A small-molecule ligand and the protein it binds are described below.
Small molecule (SMILES): O=C(On1nnc2ccccc21)c1ccc2[nH]ccc2c1

Binding-site contacts:
Ligand atom C2 contacts residue HIS164 of chain 1.A at 3.7 Å.
Ligand atom C10 contacts residue HIS164 of chain 1.A at 3.3 Å.
Ligand atom C4 contacts residue MET165 of chain 1.A at 4.2 Å (hydrophobic).
Ligand atom O11 contacts residue CYS145 of chain 1.A at 2.6 Å (h-bond).
Ligand atom O11 contacts residue HIS163 of chain 1.A at 4.2 Å.
Ligand atom C8 contacts residue ARG188 of chain 1.A at 3.7 Å.
Ligand atom C10 contacts residue HIS41 of chain 1.A at 4.2 Å.
Ligand atom C7 contacts residue MET165 of chain 1.A at 3.7 Å (hydrophobic).
Ligand atom C6 contacts residue HIS164 of chain 1.A at 3.2 Å.
Ligand atom O11 contacts residue PRO39 of chain 1.A at 3.4 Å.
Ligand atom C4 contacts residue HIS164 of chain 1.A at 4.4 Å.
Ligand atom O11 contacts residue HIS164 of chain 1.A at 3.6 Å (h-bond).
Ligand atom C1 contacts residue HIS164 of chain 1.A at 3.1 Å.
Ligand atom C3 contacts residue HIS41 of chain 1.A at 3.4 Å.
Ligand atom N9 contacts residue MET165 of chain 1.A at 4.3 Å.
Ligand atom N9 contacts residue HIS41 of chain 1.A at 3.6 Å.
Ligand atom C7 contacts residue HIS41 of chain 1.A at 3.7 Å.
Ligand atom C3 contacts residue HIS164 of chain 1.A at 4.3 Å.
Ligand atom C4 contacts residue HIS41 of chain 1.A at 3.4 Å.
Ligand atom C5 contacts residue HIS164 of chain 1.A at 3.9 Å.
Ligand atom C6 contacts residue HIS41 of chain 1.A at 3.5 Å.
Ligand atom C6 contacts residue CYS145 of chain 1.A at 4.0 Å (hydrophobic).
Ligand atom C1 contacts residue HIS41 of chain 1.A at 3.6 Å.
Ligand atom O11 contacts residue LEU27 of chain 1.A at 4.0 Å.
Ligand atom C2 contacts residue HIS41 of chain 1.A at 3.5 Å.
Ligand atom C8 contacts residue ASP187 of chain 1.A at 3.6 Å.
Ligand atom O11 contacts residue HIS41 of chain 1.A at 4.0 Å.
Ligand atom C10 contacts residue LEU27 of chain 1.A at 4.3 Å (hydrophobic).
Ligand atom C5 contacts residue MET165 of chain 1.A at 4.1 Å (hydrophobic).
Ligand atom C2 contacts residue CYS145 of chain 1.A at 3.2 Å (hydrophobic).
Ligand atom C5 contacts residue HIS41 of chain 1.A at 3.5 Å.
Ligand atom C1 contacts residue CYS145 of chain 1.A at 2.9 Å (hydrophobic).
Ligand atom C8 contacts residue MET165 of chain 1.A at 3.8 Å (hydrophobic).
Ligand atom C10 contacts residue CYS145 of chain 1.A at 1.8 Å (hydrophobic).
Ligand atom C7 contacts residue ASP187 of chain 1.A at 3.5 Å.
Ligand atom C7 contacts residue ARG188 of chain 1.A at 4.2 Å.
Ligand atom C8 contacts residue HIS41 of chain 1.A at 4.0 Å.

Sequence of chain 1.A:
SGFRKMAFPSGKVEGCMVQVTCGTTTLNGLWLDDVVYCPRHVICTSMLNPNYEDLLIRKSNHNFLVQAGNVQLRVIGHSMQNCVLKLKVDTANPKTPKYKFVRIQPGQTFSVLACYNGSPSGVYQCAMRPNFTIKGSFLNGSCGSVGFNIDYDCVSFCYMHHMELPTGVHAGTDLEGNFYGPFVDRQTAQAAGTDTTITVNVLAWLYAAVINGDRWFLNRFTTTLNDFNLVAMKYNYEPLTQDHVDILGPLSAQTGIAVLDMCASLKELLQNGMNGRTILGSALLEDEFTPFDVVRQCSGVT